A small-molecule ligand and the protein it binds are described below.
Small molecule (SMILES): CC(=O)N[C@@H]1[C@@H](O)[C@H](O)[C@@H](CO)O[C@H]1O

Binding-site contacts:
Ligand atom C4 contacts residue GLN63 of chain 1.C at 3.9 Å.
Ligand atom N2 contacts residue GLN63 of chain 1.C at 4.4 Å.
Ligand atom O5 contacts residue GLN63 of chain 1.C at 4.0 Å.
Ligand atom C1 contacts residue GLN63 of chain 1.C at 4.3 Å.
Ligand atom O7 contacts residue SER88 of chain 1.C at 2.8 Å (h-bond).
Ligand atom C8 contacts residue GLN63 of chain 1.C at 3.6 Å.
Ligand atom C5 contacts residue ASN85 of chain 1.C at 3.6 Å.
Ligand atom C5 contacts residue GLN63 of chain 1.C at 4.5 Å.
Ligand atom C8 contacts residue ASN85 of chain 1.C at 4.3 Å.
Ligand atom O3 contacts residue GLN63 of chain 1.C at 4.2 Å.
Ligand atom C4 contacts residue ASN85 of chain 1.C at 4.3 Å.
Ligand atom N2 contacts residue ASN85 of chain 1.C at 2.9 Å (h-bond).
Ligand atom C2 contacts residue ASN85 of chain 1.C at 2.5 Å.
Ligand atom C2 contacts residue GLN63 of chain 1.C at 3.5 Å.
Ligand atom C7 contacts residue VAL89 of chain 1.C at 4.2 Å (hydrophobic).
Ligand atom O7 contacts residue VAL89 of chain 1.C at 3.1 Å (h-bond).
Ligand atom O7 contacts residue ASN85 of chain 1.C at 3.4 Å (h-bond).
Ligand atom N2 contacts residue VAL89 of chain 1.C at 4.5 Å.
Ligand atom C8 contacts residue SER88 of chain 1.C at 4.1 Å.
Ligand atom O6 contacts residue GLN63 of chain 1.C at 3.4 Å.
Ligand atom C7 contacts residue SER88 of chain 1.C at 3.6 Å.
Ligand atom C3 contacts residue GLN63 of chain 1.C at 4.1 Å.
Ligand atom C7 contacts residue GLN63 of chain 1.C at 4.4 Å.
Ligand atom C1 contacts residue ASN85 of chain 1.C at 1.4 Å.
Ligand atom C7 contacts residue ASN85 of chain 1.C at 3.3 Å.
Ligand atom O6 contacts residue ASN85 of chain 1.C at 4.5 Å.
Ligand atom C3 contacts residue ASN85 of chain 1.C at 3.8 Å.
Ligand atom O5 contacts residue ASN85 of chain 1.C at 2.4 Å (h-bond).

Sequence of chain 1.C:
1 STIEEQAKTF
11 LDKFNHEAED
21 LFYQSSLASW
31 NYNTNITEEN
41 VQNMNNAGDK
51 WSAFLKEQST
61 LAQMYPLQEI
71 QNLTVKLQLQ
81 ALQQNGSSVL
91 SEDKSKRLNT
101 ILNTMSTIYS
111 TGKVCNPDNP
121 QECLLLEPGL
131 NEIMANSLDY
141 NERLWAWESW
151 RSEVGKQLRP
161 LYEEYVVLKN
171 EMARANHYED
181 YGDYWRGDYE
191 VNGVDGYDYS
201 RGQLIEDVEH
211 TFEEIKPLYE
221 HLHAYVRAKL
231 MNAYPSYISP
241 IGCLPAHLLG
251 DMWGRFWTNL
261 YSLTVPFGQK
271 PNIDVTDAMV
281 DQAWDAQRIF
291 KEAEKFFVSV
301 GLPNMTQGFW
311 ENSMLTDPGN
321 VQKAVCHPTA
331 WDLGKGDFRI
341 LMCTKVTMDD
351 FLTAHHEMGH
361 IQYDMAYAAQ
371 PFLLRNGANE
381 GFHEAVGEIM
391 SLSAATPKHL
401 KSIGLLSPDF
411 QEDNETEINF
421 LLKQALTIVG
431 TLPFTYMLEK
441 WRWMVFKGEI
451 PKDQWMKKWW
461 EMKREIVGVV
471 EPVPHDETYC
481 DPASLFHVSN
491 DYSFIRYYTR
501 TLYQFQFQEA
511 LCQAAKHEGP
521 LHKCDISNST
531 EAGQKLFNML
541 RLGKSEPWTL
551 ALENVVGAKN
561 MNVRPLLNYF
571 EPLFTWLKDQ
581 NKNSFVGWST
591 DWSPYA